Binding-site contacts:
Ligand atom O4 contacts residue GLU46 of chain 1.A at 2.9 Å (salt-bridge).
Ligand atom N2 contacts residue ASN79 of chain 1.A at 3.0 Å (h-bond).
Ligand atom C1 contacts residue THR81 of chain 1.A at 3.9 Å.
Ligand atom C4 contacts residue TRP77 of chain 1.A at 4.5 Å (hydrophobic).
Ligand atom O4 contacts residue TRP77 of chain 1.A at 4.3 Å.
Ligand atom C1 contacts residue TRP77 of chain 1.A at 4.1 Å (hydrophobic).
Ligand atom C5 contacts residue TRP77 of chain 1.A at 3.7 Å (hydrophobic).
Ligand atom O6 contacts residue GLN44 of chain 1.A at 3.6 Å.
Ligand atom C8 contacts residue THR81 of chain 1.A at 4.2 Å.
Ligand atom O5 contacts residue ASN79 of chain 1.A at 2.2 Å (h-bond).
Ligand atom O6 contacts residue GLU46 of chain 1.A at 3.9 Å.
Ligand atom N2 contacts residue THR81 of chain 1.A at 3.9 Å.
Ligand atom C6 contacts residue GLU46 of chain 1.A at 4.1 Å.
Ligand atom C4 contacts residue GLU46 of chain 1.A at 4.0 Å.
Ligand atom C1 contacts residue ASN79 of chain 1.A at 1.4 Å.
Ligand atom O5 contacts residue TRP77 of chain 1.A at 3.9 Å.
Ligand atom C7 contacts residue ASN79 of chain 1.A at 3.3 Å.
Ligand atom C4 contacts residue ASN79 of chain 1.A at 4.1 Å.
Ligand atom C2 contacts residue ASN79 of chain 1.A at 2.5 Å.
Ligand atom C5 contacts residue ASN79 of chain 1.A at 3.5 Å.
Ligand atom C8 contacts residue ASN79 of chain 1.A at 4.4 Å.
Ligand atom C6 contacts residue GLN44 of chain 1.A at 3.7 Å.
Ligand atom C6 contacts residue TRP77 of chain 1.A at 3.5 Å (hydrophobic).
Ligand atom O7 contacts residue ASN79 of chain 1.A at 3.4 Å (h-bond).
Ligand atom C3 contacts residue ASN79 of chain 1.A at 3.8 Å.
Ligand atom O5 contacts residue GLN44 of chain 1.A at 4.4 Å.

Sequence of chain 1.A:
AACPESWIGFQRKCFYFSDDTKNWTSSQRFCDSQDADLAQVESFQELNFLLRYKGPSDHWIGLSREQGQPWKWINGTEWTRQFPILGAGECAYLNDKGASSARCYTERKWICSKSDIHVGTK

A protein and the small-molecule ligand that binds it are described below.
Small molecule (SMILES): CC(=O)N[C@@H]1[C@@H](O)[C@H](O)[C@@H](CO)O[C@H]1O